Binding-site contacts:
Ligand atom O2 contacts residue ASN97 of chain 1.A at 4.4 Å.
Ligand atom C1' contacts residue ILE103 of chain 1.A at 4.3 Å (hydrophobic).
Ligand atom C6 contacts residue ILE41 of chain 1.A at 3.3 Å (hydrophobic).
Ligand atom C1' contacts residue TYR54 of chain 1.A at 4.2 Å (hydrophobic).
Ligand atom C6 contacts residue PHE42 of chain 1.A at 4.4 Å (hydrophobic).
Ligand atom O2' contacts residue ILE41 of chain 1.A at 3.8 Å.
Ligand atom O2 contacts residue MET89 of chain 1.A at 4.3 Å.
Ligand atom C2 contacts residue ALA93 of chain 1.A at 4.0 Å (hydrophobic).
Ligand atom O1' contacts residue ILE103 of chain 1.A at 3.8 Å.
Ligand atom C3 contacts residue TYR54 of chain 1.A at 3.4 Å (hydrophobic).
Ligand atom C1' contacts residue ASN97 of chain 1.A at 4.2 Å.
Ligand atom C5 contacts residue MET62 of chain 1.A at 4.4 Å (hydrophobic).
Ligand atom C1 contacts residue LEU45 of chain 1.A at 3.5 Å (hydrophobic).
Ligand atom C2 contacts residue TYR54 of chain 1.A at 3.2 Å (hydrophobic).
Ligand atom C3 contacts residue MET89 of chain 1.A at 4.0 Å (hydrophobic).
Ligand atom C4 contacts residue PHE42 of chain 1.A at 4.0 Å (hydrophobic).
Ligand atom O1' contacts residue ALA93 of chain 1.A at 4.3 Å.
Ligand atom C4 contacts residue LEU45 of chain 1.A at 3.7 Å (hydrophobic).
Ligand atom O2' contacts residue LEU45 of chain 1.A at 4.5 Å.
Ligand atom C6 contacts residue LEU45 of chain 1.A at 3.3 Å (hydrophobic).
Ligand atom C2 contacts residue LEU45 of chain 1.A at 3.7 Å (hydrophobic).
Ligand atom O2 contacts residue ALA93 of chain 1.A at 3.0 Å.
Ligand atom C1 contacts residue TYR54 of chain 1.A at 4.2 Å (hydrophobic).
Ligand atom O2 contacts residue ASN92 of chain 1.A at 4.0 Å.
Ligand atom C4 contacts residue TYR54 of chain 1.A at 4.5 Å (hydrophobic).
Ligand atom O1' contacts residue ASN97 of chain 1.A at 3.0 Å (h-bond).
Ligand atom C4 contacts residue ASP63 of chain 1.A at 4.3 Å.
Ligand atom C4 contacts residue MET89 of chain 1.A at 4.0 Å (hydrophobic).
Ligand atom C1' contacts residue LEU45 of chain 1.A at 4.2 Å (hydrophobic).
Ligand atom C5 contacts residue ILE41 of chain 1.A at 3.3 Å (hydrophobic).
Ligand atom C3 contacts residue PHE42 of chain 1.A at 4.2 Å (hydrophobic).
Ligand atom C2 contacts residue PHE42 of chain 1.A at 4.5 Å (hydrophobic).
Ligand atom C5 contacts residue LEU45 of chain 1.A at 3.4 Å (hydrophobic).
Ligand atom O1' contacts residue TYR54 of chain 1.A at 3.9 Å.
Ligand atom C3 contacts residue MET62 of chain 1.A at 3.6 Å (hydrophobic).
Ligand atom C5 contacts residue PHE42 of chain 1.A at 3.7 Å (hydrophobic).
Ligand atom C4 contacts residue MET62 of chain 1.A at 3.2 Å (hydrophobic).
Ligand atom C3 contacts residue LEU45 of chain 1.A at 3.8 Å (hydrophobic).
Ligand atom O2 contacts residue TYR54 of chain 1.A at 2.8 Å (h-bond).

Sequence of chain 1.A:
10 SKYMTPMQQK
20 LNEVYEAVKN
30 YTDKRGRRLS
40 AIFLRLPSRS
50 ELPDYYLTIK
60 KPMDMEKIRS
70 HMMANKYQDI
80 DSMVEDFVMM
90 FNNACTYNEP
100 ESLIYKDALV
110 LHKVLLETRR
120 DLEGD

The small molecule below binds the protein below.
Small molecule (SMILES): O=C(O)c1ccccc1O